A protein and the small-molecule ligand that binds it are described below.
Small molecule (SMILES): CC(=O)N[C@H]1[C@H](O[C@H]2[C@H](O)[C@@H](NC(C)=O)CO[C@@H]2CO)O[C@H](CO)[C@@H](O)[C@@H]1O

Binding-site contacts:
Ligand atom O7 contacts residue SER350 of chain 1.J at 2.8 Å (h-bond).
Ligand atom O5 contacts residue ASN325 of chain 1.J at 2.4 Å (h-bond).
Ligand atom C7 contacts residue SER326 of chain 1.J at 4.5 Å.
Ligand atom C8 contacts residue SER326 of chain 1.J at 3.9 Å.
Ligand atom C3 contacts residue ASN325 of chain 1.J at 3.8 Å.
Ligand atom C7 contacts residue SER350 of chain 1.J at 3.9 Å.
Ligand atom C1 contacts residue SER350 of chain 1.J at 4.3 Å.
Ligand atom N2 contacts residue ASN325 of chain 1.J at 2.9 Å (h-bond).
Ligand atom C4 contacts residue ASN325 of chain 1.J at 4.3 Å.
Ligand atom C2 contacts residue ASN325 of chain 1.J at 2.5 Å.
Ligand atom O7 contacts residue ASP348 of chain 1.J at 3.2 Å (salt-bridge).
Ligand atom C7 contacts residue ASP348 of chain 1.J at 4.3 Å.
Ligand atom C7 contacts residue ASN325 of chain 1.J at 3.1 Å.
Ligand atom C5 contacts residue ASN325 of chain 1.J at 3.7 Å.
Ligand atom C8 contacts residue ASN325 of chain 1.J at 4.3 Å.
Ligand atom C2 contacts residue SER350 of chain 1.J at 4.4 Å.
Ligand atom C1 contacts residue ASN325 of chain 1.J at 1.4 Å.
Ligand atom O7 contacts residue ASN325 of chain 1.J at 3.0 Å (h-bond).

Sequence of chain 1.J:
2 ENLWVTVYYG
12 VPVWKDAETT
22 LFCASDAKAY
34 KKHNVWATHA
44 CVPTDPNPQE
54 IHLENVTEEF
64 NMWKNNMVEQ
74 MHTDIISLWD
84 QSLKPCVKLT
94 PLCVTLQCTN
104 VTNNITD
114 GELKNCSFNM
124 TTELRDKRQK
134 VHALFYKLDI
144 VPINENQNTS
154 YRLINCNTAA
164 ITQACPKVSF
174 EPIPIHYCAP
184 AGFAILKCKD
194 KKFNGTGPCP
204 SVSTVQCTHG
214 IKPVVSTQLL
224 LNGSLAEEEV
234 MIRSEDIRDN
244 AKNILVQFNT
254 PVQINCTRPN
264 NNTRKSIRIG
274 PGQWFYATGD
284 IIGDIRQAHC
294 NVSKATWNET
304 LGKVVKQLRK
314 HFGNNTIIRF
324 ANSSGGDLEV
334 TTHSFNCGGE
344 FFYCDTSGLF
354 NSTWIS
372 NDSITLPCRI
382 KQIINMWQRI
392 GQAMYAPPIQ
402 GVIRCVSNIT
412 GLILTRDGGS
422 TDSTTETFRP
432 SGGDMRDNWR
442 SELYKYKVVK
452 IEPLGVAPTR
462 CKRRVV